Sequence of chain 1.A:
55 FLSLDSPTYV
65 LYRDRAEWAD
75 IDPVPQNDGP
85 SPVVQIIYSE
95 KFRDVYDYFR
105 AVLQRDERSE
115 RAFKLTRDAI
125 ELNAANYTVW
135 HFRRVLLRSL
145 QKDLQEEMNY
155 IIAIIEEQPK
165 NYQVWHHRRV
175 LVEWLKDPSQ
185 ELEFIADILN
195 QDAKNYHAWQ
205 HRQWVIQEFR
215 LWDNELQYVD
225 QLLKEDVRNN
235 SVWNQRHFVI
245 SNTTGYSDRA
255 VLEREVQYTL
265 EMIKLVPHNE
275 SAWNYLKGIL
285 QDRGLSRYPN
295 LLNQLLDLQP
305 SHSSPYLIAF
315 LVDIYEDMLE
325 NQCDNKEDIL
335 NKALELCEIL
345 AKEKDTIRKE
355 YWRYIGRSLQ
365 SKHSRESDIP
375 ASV

Binding-site contacts:
Ligand atom PA contacts residue ED71 of chain 1.E at 3.8 Å.
Ligand atom C11 contacts residue ED71 of chain 1.E at 3.6 Å.
Ligand atom C10 contacts residue ED71 of chain 1.E at 3.5 Å.
Ligand atom PA contacts residue LYS164 of chain 1.A at 3.9 Å.
Ligand atom C6 contacts residue ED71 of chain 1.E at 3.7 Å.
Ligand atom O2B contacts residue TYR300 of chain 1.B at 3.8 Å.
Ligand atom O1A contacts residue LYS294 of chain 1.B at 3.5 Å (salt-bridge).
Ligand atom C8 contacts residue GLY250 of chain 1.B at 3.5 Å.
Ligand atom C4 contacts residue TYR166 of chain 1.A at 3.5 Å (hydrophobic).
Ligand atom C7 contacts residue GLY250 of chain 1.B at 3.9 Å.
Ligand atom C2 contacts residue HIS248 of chain 1.B at 3.3 Å.
Ligand atom C9 contacts residue GLY250 of chain 1.B at 3.7 Å.
Ligand atom O3A contacts residue ED71 of chain 1.E at 3.5 Å.
Ligand atom O1A contacts residue ARG291 of chain 1.B at 2.6 Å (salt-bridge).
Ligand atom C10 contacts residue GLY250 of chain 1.B at 3.6 Å.
Ligand atom O2B contacts residue ARG291 of chain 1.B at 2.6 Å (salt-bridge).
Ligand atom PB contacts residue HIS248 of chain 1.B at 4.0 Å.
Ligand atom O1A contacts residue LYS164 of chain 1.A at 3.7 Å.
Ligand atom C12 contacts residue CYS254 of chain 1.B at 3.7 Å (hydrophobic).
Ligand atom O3A contacts residue TYR300 of chain 1.B at 3.7 Å.
Ligand atom C14 contacts residue TRP102 of chain 1.B at 3.8 Å (hydrophobic).
Ligand atom O1 contacts residue ED71 of chain 1.E at 3.4 Å.
Ligand atom C14 contacts residue ARG202 of chain 1.B at 3.7 Å.
Ligand atom C15 contacts residue TYR205 of chain 1.B at 3.7 Å (hydrophobic).
Ligand atom O1B contacts residue ARG291 of chain 1.B at 4.0 Å.
Ligand atom C5 contacts residue TYR251 of chain 1.B at 3.8 Å (hydrophobic).
Ligand atom C15 contacts residue CYS206 of chain 1.B at 3.9 Å (hydrophobic).
Ligand atom O3B contacts residue TYR300 of chain 1.B at 2.5 Å (h-bond).
Ligand atom PB contacts residue LYS294 of chain 1.B at 3.9 Å.
Ligand atom O2A contacts residue LYS164 of chain 1.A at 2.9 Å (salt-bridge).
Ligand atom C6 contacts residue HIS248 of chain 1.B at 3.9 Å.
Ligand atom PB contacts residue TYR300 of chain 1.B at 3.6 Å.
Ligand atom C1 contacts residue HIS248 of chain 1.B at 3.8 Å.
Ligand atom C12 contacts residue TRP303 of chain 1.B at 3.7 Å (hydrophobic).
Ligand atom C5 contacts residue TYR166 of chain 1.A at 3.4 Å (hydrophobic).
Ligand atom O1B contacts residue LYS294 of chain 1.B at 2.5 Å (salt-bridge).
Ligand atom O2B contacts residue HIS248 of chain 1.B at 2.7 Å (h-bond).
Ligand atom O2A contacts residue ED71 of chain 1.E at 3.8 Å.
Ligand atom C4 contacts residue HIS201 of chain 1.A at 4.0 Å.
Ligand atom C10 contacts residue TRP303 of chain 1.B at 3.8 Å (hydrophobic).

A protein and the small-molecule ligand that binds it are described below.
Small molecule (SMILES): CC(C)=CCC/C(C)=C/CC/C(C)=C/CO[P](=O)(O)OP(=O)(O)O

Sequence of chain 1.B:
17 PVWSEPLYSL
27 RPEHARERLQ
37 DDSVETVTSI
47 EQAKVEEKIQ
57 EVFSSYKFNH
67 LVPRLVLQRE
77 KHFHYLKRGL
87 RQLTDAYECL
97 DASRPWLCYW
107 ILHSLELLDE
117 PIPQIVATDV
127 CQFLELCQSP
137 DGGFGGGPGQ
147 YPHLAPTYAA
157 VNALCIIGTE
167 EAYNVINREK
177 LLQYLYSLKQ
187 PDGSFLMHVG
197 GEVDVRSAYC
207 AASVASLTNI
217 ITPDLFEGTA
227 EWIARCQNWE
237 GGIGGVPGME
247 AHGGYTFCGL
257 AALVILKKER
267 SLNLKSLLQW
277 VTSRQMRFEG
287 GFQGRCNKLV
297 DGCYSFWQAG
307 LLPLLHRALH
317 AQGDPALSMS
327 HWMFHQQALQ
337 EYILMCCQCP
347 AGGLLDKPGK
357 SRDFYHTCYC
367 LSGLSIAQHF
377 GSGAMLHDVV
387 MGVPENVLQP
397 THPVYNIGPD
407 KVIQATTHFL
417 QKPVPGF